Binding-site contacts:
Ligand atom C5 contacts residue NAG2 of chain 1.O at 4.0 Å.
Ligand atom C3 contacts residue ASN359 of chain 1.A at 3.9 Å.
Ligand atom O6 contacts residue NAG2 of chain 1.O at 3.9 Å.
Ligand atom C2 contacts residue ASN359 of chain 1.A at 2.5 Å.
Ligand atom N2 contacts residue ASN359 of chain 1.A at 2.9 Å (h-bond).
Ligand atom C6 contacts residue ASN359 of chain 1.A at 4.5 Å.
Ligand atom C6 contacts residue NAG2 of chain 1.O at 3.9 Å.
Ligand atom O5 contacts residue ASN359 of chain 1.A at 2.5 Å (h-bond).
Ligand atom C7 contacts residue ASN359 of chain 1.A at 3.8 Å.
Ligand atom O5 contacts residue NAG2 of chain 1.O at 4.4 Å.
Ligand atom C4 contacts residue ASN359 of chain 1.A at 4.4 Å.
Ligand atom C1 contacts residue ASN359 of chain 1.A at 1.5 Å.
Ligand atom C5 contacts residue ASN359 of chain 1.A at 3.8 Å.
Ligand atom O7 contacts residue ASN359 of chain 1.A at 4.3 Å.

Sequence of chain 1.A:
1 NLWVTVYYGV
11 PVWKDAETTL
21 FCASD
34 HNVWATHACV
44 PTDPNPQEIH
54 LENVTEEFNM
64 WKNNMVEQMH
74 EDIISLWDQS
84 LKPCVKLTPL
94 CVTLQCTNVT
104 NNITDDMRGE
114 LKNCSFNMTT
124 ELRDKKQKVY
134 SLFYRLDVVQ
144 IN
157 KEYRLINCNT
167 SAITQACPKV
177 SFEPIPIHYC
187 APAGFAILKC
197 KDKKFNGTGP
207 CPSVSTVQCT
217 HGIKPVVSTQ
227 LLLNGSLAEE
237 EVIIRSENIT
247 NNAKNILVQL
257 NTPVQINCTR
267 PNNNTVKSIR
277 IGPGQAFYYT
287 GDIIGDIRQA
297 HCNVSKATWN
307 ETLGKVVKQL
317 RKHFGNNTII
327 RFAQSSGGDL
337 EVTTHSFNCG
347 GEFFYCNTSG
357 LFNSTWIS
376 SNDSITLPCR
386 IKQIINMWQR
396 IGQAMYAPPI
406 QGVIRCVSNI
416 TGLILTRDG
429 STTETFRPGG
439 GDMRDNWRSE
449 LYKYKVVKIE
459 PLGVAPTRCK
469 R

A protein and the small-molecule ligand that binds it are described below.
Small molecule (SMILES): CC(=O)N[C@@H]1[C@@H](O)[C@H](O)[C@@H](CO)O[C@H]1O